The small molecule below binds the protein below.
Small molecule (SMILES): CC(=O)N[C@@H]1[C@@H](O)[C@H](O)[C@@H](CO)O[C@H]1O

Sequence of chain 2.B:
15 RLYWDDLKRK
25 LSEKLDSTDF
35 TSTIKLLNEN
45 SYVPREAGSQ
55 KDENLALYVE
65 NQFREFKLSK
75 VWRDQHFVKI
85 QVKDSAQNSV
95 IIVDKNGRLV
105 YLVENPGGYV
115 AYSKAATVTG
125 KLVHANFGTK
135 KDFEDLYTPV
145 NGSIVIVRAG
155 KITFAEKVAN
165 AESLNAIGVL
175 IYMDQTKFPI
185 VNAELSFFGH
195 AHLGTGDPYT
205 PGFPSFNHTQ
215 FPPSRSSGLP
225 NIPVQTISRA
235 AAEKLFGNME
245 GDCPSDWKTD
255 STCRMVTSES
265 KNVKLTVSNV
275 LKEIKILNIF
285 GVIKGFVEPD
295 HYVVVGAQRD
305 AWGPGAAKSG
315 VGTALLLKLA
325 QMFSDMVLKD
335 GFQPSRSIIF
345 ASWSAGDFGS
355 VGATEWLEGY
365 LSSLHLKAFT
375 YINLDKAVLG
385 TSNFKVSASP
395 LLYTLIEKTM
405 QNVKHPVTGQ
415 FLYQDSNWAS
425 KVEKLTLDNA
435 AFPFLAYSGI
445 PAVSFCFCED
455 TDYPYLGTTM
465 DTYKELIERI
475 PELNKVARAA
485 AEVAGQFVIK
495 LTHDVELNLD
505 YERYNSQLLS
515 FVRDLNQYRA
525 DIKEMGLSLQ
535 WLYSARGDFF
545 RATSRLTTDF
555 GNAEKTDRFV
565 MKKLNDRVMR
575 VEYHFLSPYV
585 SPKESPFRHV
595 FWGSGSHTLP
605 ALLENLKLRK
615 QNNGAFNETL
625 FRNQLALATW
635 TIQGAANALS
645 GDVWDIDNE

Sequence of chain 1.B:
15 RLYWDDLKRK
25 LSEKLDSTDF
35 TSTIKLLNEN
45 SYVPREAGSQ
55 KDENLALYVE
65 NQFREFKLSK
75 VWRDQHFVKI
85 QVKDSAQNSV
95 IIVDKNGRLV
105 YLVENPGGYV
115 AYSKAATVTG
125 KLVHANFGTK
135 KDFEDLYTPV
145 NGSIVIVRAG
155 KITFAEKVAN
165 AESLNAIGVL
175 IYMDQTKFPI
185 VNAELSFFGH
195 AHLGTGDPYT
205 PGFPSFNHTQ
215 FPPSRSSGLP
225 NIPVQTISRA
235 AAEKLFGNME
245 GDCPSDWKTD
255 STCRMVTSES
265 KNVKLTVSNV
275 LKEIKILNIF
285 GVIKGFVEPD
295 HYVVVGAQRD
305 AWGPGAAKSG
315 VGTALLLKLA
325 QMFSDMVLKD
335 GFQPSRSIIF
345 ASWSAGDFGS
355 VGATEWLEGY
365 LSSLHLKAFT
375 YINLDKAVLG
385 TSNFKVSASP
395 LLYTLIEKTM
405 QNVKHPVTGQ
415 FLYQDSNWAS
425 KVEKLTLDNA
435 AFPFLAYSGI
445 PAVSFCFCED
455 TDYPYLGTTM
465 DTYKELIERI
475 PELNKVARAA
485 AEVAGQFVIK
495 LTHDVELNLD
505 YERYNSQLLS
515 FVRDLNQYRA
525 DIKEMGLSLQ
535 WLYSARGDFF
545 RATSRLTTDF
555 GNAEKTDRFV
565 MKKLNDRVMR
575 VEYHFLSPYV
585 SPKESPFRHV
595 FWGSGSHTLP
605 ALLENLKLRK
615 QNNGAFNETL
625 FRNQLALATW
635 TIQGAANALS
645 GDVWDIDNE

Binding-site contacts:
Ligand atom C4 contacts residue PHE81 of chain 2.B at 4.2 Å (hydrophobic).
Ligand atom O6 contacts residue GLU277 of chain 2.B at 3.3 Å (salt-bridge).
Ligand atom C1 contacts residue ASN211 of chain 2.B at 1.4 Å.
Ligand atom O5 contacts residue PHE215 of chain 2.B at 4.5 Å.
Ligand atom C3 contacts residue ASN211 of chain 2.B at 3.8 Å.
Ligand atom N2 contacts residue ASN211 of chain 2.B at 2.9 Å (h-bond).
Ligand atom O7 contacts residue TRP535 of chain 1.B at 3.1 Å.
Ligand atom O6 contacts residue PHE215 of chain 2.B at 4.3 Å.
Ligand atom C7 contacts residue TRP535 of chain 1.B at 3.8 Å (hydrophobic).
Ligand atom C1 contacts residue PHE81 of chain 2.B at 3.8 Å (hydrophobic).
Ligand atom C3 contacts residue PHE81 of chain 2.B at 3.8 Å (hydrophobic).
Ligand atom O4 contacts residue PHE81 of chain 2.B at 4.0 Å.
Ligand atom C6 contacts residue PHE81 of chain 2.B at 4.4 Å (hydrophobic).
Ligand atom C5 contacts residue ASN211 of chain 2.B at 3.7 Å.
Ligand atom C7 contacts residue ASN211 of chain 2.B at 3.0 Å.
Ligand atom O7 contacts residue ASN211 of chain 2.B at 2.7 Å (h-bond).
Ligand atom C5 contacts residue PHE81 of chain 2.B at 3.7 Å (hydrophobic).
Ligand atom C6 contacts residue GLU277 of chain 2.B at 4.2 Å.
Ligand atom O5 contacts residue ASN211 of chain 2.B at 2.4 Å (h-bond).
Ligand atom C4 contacts residue ASN211 of chain 2.B at 4.2 Å.
Ligand atom C8 contacts residue ASN211 of chain 2.B at 4.2 Å.
Ligand atom C2 contacts residue ASN211 of chain 2.B at 2.5 Å.
Ligand atom O5 contacts residue PHE81 of chain 2.B at 4.4 Å.
Ligand atom N2 contacts residue PHE81 of chain 2.B at 4.4 Å.
Ligand atom O6 contacts residue PHE81 of chain 2.B at 4.1 Å.
Ligand atom C2 contacts residue PHE81 of chain 2.B at 4.3 Å (hydrophobic).
Ligand atom C8 contacts residue TRP535 of chain 1.B at 3.8 Å (hydrophobic).